Binding-site contacts:
Ligand atom O6 contacts residue GLU93 of chain 1.B at 4.5 Å.
Ligand atom C4 contacts residue ASN114 of chain 1.B at 4.3 Å.
Ligand atom C5 contacts residue ASN114 of chain 1.B at 3.7 Å.
Ligand atom O5 contacts residue ASN114 of chain 1.B at 2.4 Å (h-bond).
Ligand atom N2 contacts residue ASN114 of chain 1.B at 2.9 Å (h-bond).
Ligand atom C3 contacts residue ASN114 of chain 1.B at 3.8 Å.
Ligand atom C2 contacts residue ASN114 of chain 1.B at 2.5 Å.
Ligand atom C6 contacts residue GLU93 of chain 1.B at 4.1 Å.
Ligand atom O7 contacts residue ASN114 of chain 1.B at 3.7 Å.
Ligand atom C1 contacts residue ASN114 of chain 1.B at 1.5 Å.
Ligand atom C7 contacts residue ASN114 of chain 1.B at 3.5 Å.

Sequence of chain 1.B:
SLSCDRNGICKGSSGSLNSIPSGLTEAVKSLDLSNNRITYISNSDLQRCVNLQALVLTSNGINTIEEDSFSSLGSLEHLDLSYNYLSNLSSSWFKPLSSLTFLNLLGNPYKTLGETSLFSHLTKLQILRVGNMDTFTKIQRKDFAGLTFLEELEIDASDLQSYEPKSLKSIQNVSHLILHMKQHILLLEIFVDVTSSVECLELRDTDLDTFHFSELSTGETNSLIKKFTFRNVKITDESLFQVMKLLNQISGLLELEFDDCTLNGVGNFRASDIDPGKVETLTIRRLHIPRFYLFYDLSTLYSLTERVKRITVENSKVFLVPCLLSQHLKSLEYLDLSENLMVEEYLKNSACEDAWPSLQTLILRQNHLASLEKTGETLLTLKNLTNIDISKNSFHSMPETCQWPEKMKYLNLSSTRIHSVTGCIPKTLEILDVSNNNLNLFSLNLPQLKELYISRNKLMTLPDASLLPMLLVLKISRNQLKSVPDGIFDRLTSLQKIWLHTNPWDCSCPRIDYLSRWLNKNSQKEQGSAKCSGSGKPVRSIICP

The protein below binds the small molecule below.
Small molecule (SMILES): CC(=O)N[C@@H]1[C@@H](O)[C@H](O)[C@@H](CO)O[C@H]1O